Binding-site contacts:
Ligand atom N2 contacts residue GLU305 of chain 1.B at 3.1 Å (salt-bridge).
Ligand atom C7 contacts residue GLU305 of chain 1.B at 3.9 Å.
Ligand atom C4 contacts residue ASN304 of chain 1.B at 4.2 Å.
Ligand atom C1 contacts residue GLU305 of chain 1.B at 4.0 Å.
Ligand atom C3 contacts residue ASN304 of chain 1.B at 3.8 Å.
Ligand atom C8 contacts residue GLU305 of chain 1.B at 3.9 Å.
Ligand atom C2 contacts residue GLU305 of chain 1.B at 3.9 Å.
Ligand atom N2 contacts residue ASN304 of chain 1.B at 2.9 Å (h-bond).
Ligand atom C2 contacts residue ASN304 of chain 1.B at 2.5 Å.
Ligand atom C5 contacts residue ASN304 of chain 1.B at 3.7 Å.
Ligand atom C3 contacts residue GLU305 of chain 1.B at 4.1 Å.
Ligand atom C1 contacts residue ASN304 of chain 1.B at 1.5 Å.
Ligand atom O7 contacts residue ASN304 of chain 1.B at 3.4 Å (h-bond).
Ligand atom C8 contacts residue ASN304 of chain 1.B at 4.0 Å.
Ligand atom C7 contacts residue ASN304 of chain 1.B at 3.4 Å.
Ligand atom O5 contacts residue ASN304 of chain 1.B at 2.4 Å (h-bond).

Sequence of chain 1.B:
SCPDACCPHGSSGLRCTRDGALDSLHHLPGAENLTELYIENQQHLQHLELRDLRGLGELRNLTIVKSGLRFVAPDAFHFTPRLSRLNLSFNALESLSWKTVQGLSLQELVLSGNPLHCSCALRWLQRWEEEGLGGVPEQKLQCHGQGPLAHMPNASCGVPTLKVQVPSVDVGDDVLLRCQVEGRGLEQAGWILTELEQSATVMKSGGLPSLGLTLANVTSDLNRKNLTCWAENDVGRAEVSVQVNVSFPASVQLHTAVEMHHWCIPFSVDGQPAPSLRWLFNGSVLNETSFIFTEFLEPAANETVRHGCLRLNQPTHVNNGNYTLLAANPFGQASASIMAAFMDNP

The protein below binds the small molecule below.
Small molecule (SMILES): CC(=O)N[C@@H]1[C@@H](O)[C@H](O)[C@@H](CO)O[C@H]1O